A small-molecule ligand and the protein it binds are described below.
Small molecule (SMILES): Cc1cc(CCCCCCCOc2ccc(C3=N[C@@H](C)CO3)cc2)on1

Sequence of chain 14.A:
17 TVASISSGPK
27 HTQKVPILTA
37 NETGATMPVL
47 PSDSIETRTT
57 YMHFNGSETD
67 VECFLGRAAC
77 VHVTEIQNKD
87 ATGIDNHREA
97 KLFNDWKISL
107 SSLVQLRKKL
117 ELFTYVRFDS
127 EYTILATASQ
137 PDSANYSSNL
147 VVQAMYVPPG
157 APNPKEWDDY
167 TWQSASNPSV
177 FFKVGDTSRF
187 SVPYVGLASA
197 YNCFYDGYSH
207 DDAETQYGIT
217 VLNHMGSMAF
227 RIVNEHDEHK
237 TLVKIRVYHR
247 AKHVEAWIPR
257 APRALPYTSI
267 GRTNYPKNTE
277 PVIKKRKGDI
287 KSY

Sequence of chain 14.C:
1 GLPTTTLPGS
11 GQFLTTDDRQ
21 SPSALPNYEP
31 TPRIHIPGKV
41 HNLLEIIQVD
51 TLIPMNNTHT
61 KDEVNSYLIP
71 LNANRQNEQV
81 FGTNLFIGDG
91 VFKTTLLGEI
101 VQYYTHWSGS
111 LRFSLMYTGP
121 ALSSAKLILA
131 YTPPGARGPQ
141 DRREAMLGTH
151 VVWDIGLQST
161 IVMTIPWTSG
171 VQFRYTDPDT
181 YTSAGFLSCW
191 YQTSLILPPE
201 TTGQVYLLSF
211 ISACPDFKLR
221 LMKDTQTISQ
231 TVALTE

Binding-site contacts:
Ligand atom C5 contacts residue TYR152 of chain 14.A at 3.8 Å (hydrophobic).
Ligand atom N2 contacts residue PHE186 of chain 14.A at 3.7 Å.
Ligand atom C3 contacts residue PHE186 of chain 14.A at 3.8 Å (hydrophobic).
Ligand atom C4C contacts residue ILE104 of chain 14.A at 3.7 Å (hydrophobic).
Ligand atom CM1 contacts residue SER107 of chain 14.A at 3.6 Å.
Ligand atom O1B contacts residue TYR128 of chain 14.A at 3.9 Å.
Ligand atom C3B contacts residue MET221 of chain 14.A at 4.0 Å (hydrophobic).
Ligand atom C1B contacts residue MET221 of chain 14.A at 4.0 Å (hydrophobic).
Ligand atom O1 contacts residue ALA24 of chain 14.C at 3.6 Å.
Ligand atom C1C contacts residue TYR152 of chain 14.A at 4.0 Å (hydrophobic).
Ligand atom C31 contacts residue SER175 of chain 14.A at 3.6 Å.
Ligand atom O1 contacts residue TYR152 of chain 14.A at 3.9 Å.
Ligand atom C31 contacts residue VAL176 of chain 14.A at 3.3 Å (hydrophobic).
Ligand atom O1 contacts residue PHE186 of chain 14.A at 3.5 Å.
Ligand atom C2B contacts residue MET221 of chain 14.A at 3.6 Å (hydrophobic).
Ligand atom C6C contacts residue MET221 of chain 14.A at 3.7 Å (hydrophobic).
Ligand atom C6C contacts residue VAL191 of chain 14.A at 3.2 Å (hydrophobic).
Ligand atom C31 contacts residue PRO174 of chain 14.A at 3.4 Å (hydrophobic).
Ligand atom C3 contacts residue PRO174 of chain 14.A at 3.8 Å (hydrophobic).
Ligand atom C4 contacts residue PHE186 of chain 14.A at 3.6 Å (hydrophobic).
Ligand atom N2 contacts residue ALA24 of chain 14.C at 3.4 Å.
Ligand atom C3C contacts residue VAL188 of chain 14.A at 3.3 Å (hydrophobic).
Ligand atom C4 contacts residue TYR152 of chain 14.A at 3.9 Å (hydrophobic).
Ligand atom C4C contacts residue TYR152 of chain 14.A at 3.8 Å (hydrophobic).
Ligand atom C5C contacts residue ILE104 of chain 14.A at 3.5 Å (hydrophobic).
Ligand atom C2C contacts residue VAL188 of chain 14.A at 3.2 Å (hydrophobic).
Ligand atom C5B contacts residue TYR197 of chain 14.A at 3.7 Å (hydrophobic).
Ligand atom C7C contacts residue TYR197 of chain 14.A at 3.8 Å (hydrophobic).
Ligand atom O1B contacts residue MET221 of chain 14.A at 3.4 Å.
Ligand atom C5B contacts residue LEU106 of chain 14.A at 3.7 Å (hydrophobic).
Ligand atom C4 contacts residue MET224 of chain 14.A at 3.8 Å (hydrophobic).
Ligand atom C3C contacts residue TYR128 of chain 14.A at 3.9 Å (hydrophobic).
Ligand atom C7C contacts residue TYR128 of chain 14.A at 3.6 Å (hydrophobic).
Ligand atom C5C contacts residue TYR128 of chain 14.A at 3.5 Å (hydrophobic).
Ligand atom C6B contacts residue TYR197 of chain 14.A at 3.6 Å (hydrophobic).
Ligand atom O1 contacts residue VAL188 of chain 14.A at 3.8 Å.
Ligand atom O1B contacts residue ILE104 of chain 14.A at 3.8 Å.
Ligand atom C31 contacts residue ALA150 of chain 14.A at 3.5 Å (hydrophobic).
Ligand atom N2 contacts residue PRO174 of chain 14.A at 3.9 Å.
Ligand atom C5 contacts residue PHE186 of chain 14.A at 3.5 Å (hydrophobic).